Binding-site contacts:
Ligand atom PB contacts residue SER742 of chain 1.F at 4.1 Å.
Ligand atom N3B contacts residue SER742 of chain 1.F at 4.1 Å.
Ligand atom O2' contacts residue TYR937 of chain 1.F at 3.6 Å.
Ligand atom O1A contacts residue LYS745 of chain 1.F at 4.1 Å.
Ligand atom PA contacts residue THR747 of chain 1.F at 4.1 Å.
Ligand atom O3' contacts residue SER913 of chain 1.F at 3.9 Å.
Ligand atom PB contacts residue LYS745 of chain 1.F at 3.6 Å.
Ligand atom C5' contacts residue SER742 of chain 1.F at 4.0 Å.
Ligand atom O3A contacts residue GLY744 of chain 1.F at 3.9 Å.
Ligand atom PA contacts residue THR746 of chain 1.F at 3.7 Å.
Ligand atom O1G contacts residue GLU769 of chain 1.F at 3.5 Å (salt-bridge).
Ligand atom N6 contacts residue ASP773 of chain 1.F at 2.8 Å (salt-bridge).
Ligand atom C4 contacts residue TYR776 of chain 1.F at 4.1 Å (hydrophobic).
Ligand atom O2G contacts residue LYS745 of chain 1.F at 3.7 Å.
Ligand atom O4' contacts residue THR747 of chain 1.F at 3.6 Å (h-bond).
Ligand atom O5' contacts residue SER742 of chain 1.F at 3.6 Å.
Ligand atom O1B contacts residue SER743 of chain 1.F at 3.6 Å (h-bond).
Ligand atom O5' contacts residue SER743 of chain 1.F at 3.7 Å.
Ligand atom O2B contacts residue LYS745 of chain 1.F at 3.3 Å.
Ligand atom O3A contacts residue THR746 of chain 1.F at 2.9 Å (h-bond).
Ligand atom O1B contacts residue PRO740 of chain 1.F at 3.9 Å.
Ligand atom O3A contacts residue LYS745 of chain 1.F at 3.6 Å (salt-bridge).
Ligand atom O1B contacts residue SER742 of chain 1.F at 2.9 Å (h-bond).
Ligand atom O2B contacts residue THR746 of chain 1.F at 3.5 Å.
Ligand atom C5 contacts residue TYR776 of chain 1.F at 4.2 Å (hydrophobic).
Ligand atom O1A contacts residue THR747 of chain 1.F at 2.8 Å (h-bond).
Ligand atom O1B contacts residue GLU741 of chain 1.F at 3.6 Å.
Ligand atom O2A contacts residue THR746 of chain 1.F at 3.7 Å.
Ligand atom C5' contacts residue SER743 of chain 1.F at 4.1 Å.
Ligand atom C5' contacts residue GLY744 of chain 1.F at 3.7 Å.
Ligand atom PB contacts residue THR746 of chain 1.F at 4.0 Å.
Ligand atom O2G contacts residue GLU741 of chain 1.F at 3.3 Å.
Ligand atom O1A contacts residue GLY744 of chain 1.F at 3.5 Å.
Ligand atom O1A contacts residue THR746 of chain 1.F at 3.3 Å (h-bond).
Ligand atom N3 contacts residue TYR937 of chain 1.F at 4.2 Å.
Ligand atom O5' contacts residue GLY744 of chain 1.F at 3.6 Å (h-bond).
Ligand atom O2G contacts residue SER742 of chain 1.F at 3.5 Å (h-bond).
Ligand atom O1B contacts residue LYS745 of chain 1.F at 3.3 Å (salt-bridge).
Ligand atom O1G contacts residue LYS745 of chain 1.F at 3.8 Å.
Ligand atom C6 contacts residue ASP773 of chain 1.F at 4.0 Å.

This small molecule binds to this protein.
Small molecule (SMILES): Nc1ncnc2c1ncn2[C@@H]1O[C@H](CO[P](=O)(O)O[P](=O)(O)NP(=O)(O)O)[C@@H](O)[C@H]1O

Sequence of chain 1.F:
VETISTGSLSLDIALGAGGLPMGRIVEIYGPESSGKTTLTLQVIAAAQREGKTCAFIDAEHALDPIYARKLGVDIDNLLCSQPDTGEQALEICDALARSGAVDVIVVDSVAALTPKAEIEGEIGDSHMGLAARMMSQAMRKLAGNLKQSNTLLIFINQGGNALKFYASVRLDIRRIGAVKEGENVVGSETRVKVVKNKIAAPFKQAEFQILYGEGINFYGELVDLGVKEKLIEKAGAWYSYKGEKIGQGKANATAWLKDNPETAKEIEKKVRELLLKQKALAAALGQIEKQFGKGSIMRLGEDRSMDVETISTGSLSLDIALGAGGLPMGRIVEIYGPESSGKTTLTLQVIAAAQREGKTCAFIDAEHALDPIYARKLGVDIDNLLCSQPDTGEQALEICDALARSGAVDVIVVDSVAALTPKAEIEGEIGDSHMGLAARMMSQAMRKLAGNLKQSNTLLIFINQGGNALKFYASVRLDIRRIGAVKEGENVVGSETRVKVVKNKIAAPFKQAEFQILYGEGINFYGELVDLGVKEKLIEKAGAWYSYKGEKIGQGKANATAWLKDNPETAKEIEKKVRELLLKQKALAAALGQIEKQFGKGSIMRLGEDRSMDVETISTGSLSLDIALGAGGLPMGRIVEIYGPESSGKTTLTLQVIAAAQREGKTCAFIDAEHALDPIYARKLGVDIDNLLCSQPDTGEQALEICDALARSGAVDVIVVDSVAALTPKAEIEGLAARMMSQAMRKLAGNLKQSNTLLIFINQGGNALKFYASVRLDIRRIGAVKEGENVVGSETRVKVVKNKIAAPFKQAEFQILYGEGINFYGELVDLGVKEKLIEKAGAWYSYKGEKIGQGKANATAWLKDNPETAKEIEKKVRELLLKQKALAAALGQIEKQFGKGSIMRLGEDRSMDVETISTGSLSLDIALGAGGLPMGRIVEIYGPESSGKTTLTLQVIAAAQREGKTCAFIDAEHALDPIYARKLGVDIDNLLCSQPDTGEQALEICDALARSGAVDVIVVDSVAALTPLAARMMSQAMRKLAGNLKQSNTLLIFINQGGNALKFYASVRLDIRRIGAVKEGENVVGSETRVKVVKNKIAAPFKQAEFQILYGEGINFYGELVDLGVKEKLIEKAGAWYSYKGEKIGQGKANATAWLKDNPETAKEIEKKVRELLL